Sequence of chain 1.C:
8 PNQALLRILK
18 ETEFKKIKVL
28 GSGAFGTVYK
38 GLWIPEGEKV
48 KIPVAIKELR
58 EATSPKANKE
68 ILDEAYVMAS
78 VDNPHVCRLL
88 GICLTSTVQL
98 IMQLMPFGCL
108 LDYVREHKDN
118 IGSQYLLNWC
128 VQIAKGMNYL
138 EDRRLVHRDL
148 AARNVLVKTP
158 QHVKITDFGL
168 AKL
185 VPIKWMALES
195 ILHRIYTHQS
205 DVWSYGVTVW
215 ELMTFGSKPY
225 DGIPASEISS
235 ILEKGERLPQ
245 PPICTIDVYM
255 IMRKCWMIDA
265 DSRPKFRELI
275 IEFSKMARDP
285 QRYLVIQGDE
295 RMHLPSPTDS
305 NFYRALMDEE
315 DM

This protein binds this small molecule.
Small molecule (SMILES): Nc1ncnc2c1ncn2[C@@H]1O[C@H](CO[P](=O)(O)O[P](=O)(O)NP(=O)(O)O)[C@@H](O)[C@H]1O

Binding-site contacts:
Ligand atom O1A contacts residue LYS54 of chain 1.C at 3.5 Å.
Ligand atom O3G contacts residue ARG150 of chain 1.C at 3.1 Å (salt-bridge).
Ligand atom O4' contacts residue VAL35 of chain 1.C at 3.6 Å.
Ligand atom N6 contacts residue LEU153 of chain 1.C at 3.3 Å.
Ligand atom O3A contacts residue MG1 of chain 1.M at 3.5 Å.
Ligand atom O2A contacts residue LYS54 of chain 1.C at 3.0 Å (salt-bridge).
Ligand atom N6 contacts residue GLN100 of chain 1.C at 3.0 Å (h-bond).
Ligand atom O1G contacts residue MG1 of chain 1.M at 3.6 Å.
Ligand atom N3B contacts residue ARG150 of chain 1.C at 3.6 Å.
Ligand atom C5 contacts residue LEU153 of chain 1.C at 3.6 Å (hydrophobic).
Ligand atom O2B contacts residue ASN151 of chain 1.C at 2.9 Å (h-bond).
Ligand atom O3A contacts residue GLY30 of chain 1.C at 3.4 Å.
Ligand atom O3A contacts residue SER29 of chain 1.C at 3.7 Å.
Ligand atom O5' contacts residue VAL35 of chain 1.C at 3.4 Å.
Ligand atom O1A contacts residue GLY33 of chain 1.C at 3.6 Å (h-bond).
Ligand atom C2 contacts residue MET102 of chain 1.C at 3.3 Å (hydrophobic).
Ligand atom O3G contacts residue ASN151 of chain 1.C at 3.3 Å (h-bond).
Ligand atom O3G contacts residue ASP146 of chain 1.C at 2.7 Å (salt-bridge).
Ligand atom N1 contacts residue MET102 of chain 1.C at 3.0 Å (h-bond).
Ligand atom N6 contacts residue MET99 of chain 1.C at 3.4 Å (h-bond).
Ligand atom O1A contacts residue GLY30 of chain 1.C at 3.3 Å (h-bond).
Ligand atom O1G contacts residue ALA31 of chain 1.C at 3.6 Å.
Ligand atom C2 contacts residue LEU101 of chain 1.C at 3.7 Å (hydrophobic).
Ligand atom O2G contacts residue ALA31 of chain 1.C at 2.9 Å (h-bond).
Ligand atom O1B contacts residue ARG150 of chain 1.C at 3.5 Å.
Ligand atom PG contacts residue ASP146 of chain 1.C at 3.7 Å.
Ligand atom N7 contacts residue LEU153 of chain 1.C at 3.7 Å.
Ligand atom O2A contacts residue ASP164 of chain 1.C at 2.9 Å (salt-bridge).
Ligand atom N3 contacts residue LEU27 of chain 1.C at 3.7 Å.
Ligand atom O1A contacts residue VAL35 of chain 1.C at 3.3 Å.
Ligand atom N6 contacts residue ALA52 of chain 1.C at 3.5 Å.
Ligand atom O5' contacts residue MG1 of chain 1.M at 3.7 Å.
Ligand atom PA contacts residue MG1 of chain 1.M at 3.1 Å.
Ligand atom O2A contacts residue MG1 of chain 1.M at 1.9 Å.
Ligand atom PB contacts residue MG1 of chain 1.M at 3.1 Å.
Ligand atom N3B contacts residue GLY30 of chain 1.C at 3.7 Å.
Ligand atom N7 contacts residue JBJ1 of chain 1.O at 3.7 Å.
Ligand atom C6 contacts residue LEU153 of chain 1.C at 3.5 Å (hydrophobic).
Ligand atom O2G contacts residue GLY30 of chain 1.C at 3.7 Å.
Ligand atom O2B contacts residue MG1 of chain 1.M at 1.8 Å.